The small molecule below binds the protein below.
Small molecule (SMILES): CC(=O)N[C@H]1[C@H](O[C@H]2[C@H](O)[C@@H](NC(C)=O)CO[C@@H]2CO)O[C@H](CO)[C@@H](O)[C@@H]1O

Binding-site contacts:
Ligand atom C8 contacts residue ASN717 of chain 1.A at 3.6 Å.
Ligand atom O5 contacts residue GLN1071 of chain 1.A at 4.3 Å.
Ligand atom C7 contacts residue ASN717 of chain 1.A at 3.2 Å.
Ligand atom C1 contacts residue ASN717 of chain 1.A at 1.6 Å.
Ligand atom C5 contacts residue GLN926 of chain 1.A at 3.6 Å.
Ligand atom N2 contacts residue GLN1071 of chain 1.A at 4.5 Å.
Ligand atom C1 contacts residue GLN1071 of chain 1.A at 3.9 Å.
Ligand atom O7 contacts residue GLN1071 of chain 1.A at 3.2 Å (h-bond).
Ligand atom N2 contacts residue ASN717 of chain 1.A at 3.0 Å (h-bond).
Ligand atom C2 contacts residue GLN1071 of chain 1.A at 4.2 Å.
Ligand atom C6 contacts residue GLN926 of chain 1.A at 3.5 Å.
Ligand atom C8 contacts residue GLN1071 of chain 1.A at 3.8 Å.
Ligand atom C4 contacts residue LEU922 of chain 1.A at 4.1 Å (hydrophobic).
Ligand atom C8 contacts residue THR716 of chain 1.A at 3.4 Å.
Ligand atom C4 contacts residue ASN717 of chain 1.A at 4.4 Å.
Ligand atom C3 contacts residue LEU922 of chain 1.A at 3.8 Å (hydrophobic).
Ligand atom O5 contacts residue LEU922 of chain 1.A at 3.2 Å.
Ligand atom C5 contacts residue ASN717 of chain 1.A at 3.8 Å.
Ligand atom C2 contacts residue ASN717 of chain 1.A at 2.6 Å.
Ligand atom C7 contacts residue GLN1071 of chain 1.A at 3.7 Å.
Ligand atom C5 contacts residue LEU922 of chain 1.A at 3.9 Å (hydrophobic).
Ligand atom C1 contacts residue LEU922 of chain 1.A at 3.8 Å (hydrophobic).
Ligand atom O6 contacts residue GLN926 of chain 1.A at 3.0 Å (h-bond).
Ligand atom O5 contacts residue ASN717 of chain 1.A at 2.6 Å (h-bond).
Ligand atom O7 contacts residue ASN717 of chain 1.A at 3.6 Å (h-bond).
Ligand atom C3 contacts residue ASN717 of chain 1.A at 3.9 Å.
Ligand atom O4 contacts residue LEU922 of chain 1.A at 3.3 Å.
Ligand atom O5 contacts residue GLN926 of chain 1.A at 4.1 Å.
Ligand atom C6 contacts residue LEU922 of chain 1.A at 4.2 Å (hydrophobic).

Sequence of chain 1.A:
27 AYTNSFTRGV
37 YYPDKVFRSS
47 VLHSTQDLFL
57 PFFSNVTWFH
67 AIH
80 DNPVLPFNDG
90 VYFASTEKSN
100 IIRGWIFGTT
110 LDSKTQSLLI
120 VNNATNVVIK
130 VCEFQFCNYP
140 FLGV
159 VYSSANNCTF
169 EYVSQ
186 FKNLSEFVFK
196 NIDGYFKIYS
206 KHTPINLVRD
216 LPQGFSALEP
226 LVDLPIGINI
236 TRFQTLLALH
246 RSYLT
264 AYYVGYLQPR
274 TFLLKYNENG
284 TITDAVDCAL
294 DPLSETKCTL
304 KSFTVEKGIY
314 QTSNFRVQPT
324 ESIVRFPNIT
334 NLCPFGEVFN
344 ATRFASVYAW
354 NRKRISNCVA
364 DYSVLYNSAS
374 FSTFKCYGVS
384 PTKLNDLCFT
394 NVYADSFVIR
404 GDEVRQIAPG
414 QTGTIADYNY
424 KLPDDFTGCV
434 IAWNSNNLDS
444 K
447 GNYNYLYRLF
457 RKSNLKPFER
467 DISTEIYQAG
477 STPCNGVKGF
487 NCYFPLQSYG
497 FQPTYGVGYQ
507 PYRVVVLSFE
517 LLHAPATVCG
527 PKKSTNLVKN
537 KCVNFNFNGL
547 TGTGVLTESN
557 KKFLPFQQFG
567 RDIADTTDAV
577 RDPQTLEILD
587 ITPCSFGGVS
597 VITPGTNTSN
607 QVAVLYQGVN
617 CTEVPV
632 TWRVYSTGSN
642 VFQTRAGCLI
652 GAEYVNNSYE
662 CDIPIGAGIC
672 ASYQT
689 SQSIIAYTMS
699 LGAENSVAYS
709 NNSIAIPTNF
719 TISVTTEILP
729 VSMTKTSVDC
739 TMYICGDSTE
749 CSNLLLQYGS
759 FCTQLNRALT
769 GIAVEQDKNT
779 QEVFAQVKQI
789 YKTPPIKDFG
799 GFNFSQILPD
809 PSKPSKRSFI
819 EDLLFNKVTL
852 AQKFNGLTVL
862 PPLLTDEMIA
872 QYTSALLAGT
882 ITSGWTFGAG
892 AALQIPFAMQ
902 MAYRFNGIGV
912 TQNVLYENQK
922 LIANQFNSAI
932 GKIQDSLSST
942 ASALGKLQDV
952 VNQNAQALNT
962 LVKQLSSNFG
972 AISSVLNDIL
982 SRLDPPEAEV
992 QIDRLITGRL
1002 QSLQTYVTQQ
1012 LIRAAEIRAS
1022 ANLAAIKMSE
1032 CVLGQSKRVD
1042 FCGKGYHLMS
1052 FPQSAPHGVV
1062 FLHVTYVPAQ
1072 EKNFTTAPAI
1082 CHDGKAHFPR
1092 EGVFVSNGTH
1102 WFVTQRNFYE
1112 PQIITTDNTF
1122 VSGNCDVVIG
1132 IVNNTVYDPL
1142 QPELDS